Binding-site contacts:
Ligand atom CB contacts residue HIS31 of chain 1.B at 3.7 Å.
Ligand atom CE2 contacts residue PRO100 of chain 1.B at 3.6 Å (hydrophobic).
Ligand atom CE contacts residue SER57 of chain 1.A at 3.4 Å.
Ligand atom CH2 contacts residue PRO100 of chain 1.B at 3.5 Å (hydrophobic).
Ligand atom O contacts residue HIS31 of chain 1.B at 2.7 Å (h-bond).
Ligand atom O contacts residue GLY102 of chain 1.A at 2.9 Å (h-bond).
Ligand atom CA contacts residue THR97 of chain 1.B at 3.3 Å.
Ligand atom CE3 contacts residue SER96 of chain 1.B at 3.3 Å.
Ligand atom CD contacts residue ASN101 of chain 1.A at 3.4 Å.
Ligand atom CZ3 contacts residue PRO100 of chain 1.B at 3.7 Å (hydrophobic).
Ligand atom CG contacts residue HIS98 of chain 1.B at 3.6 Å.
Ligand atom CZ2 contacts residue ASN50 of chain 1.A at 2.8 Å.
Ligand atom O contacts residue HIS31 of chain 1.B at 3.5 Å (h-bond).
Ligand atom O contacts residue LEU99 of chain 1.A at 3.7 Å.
Ligand atom CH2 contacts residue ASN50 of chain 1.A at 3.0 Å.
Ligand atom CZ2 contacts residue TYR59 of chain 1.A at 3.7 Å (hydrophobic).
Ligand atom CZ2 contacts residue PRO100 of chain 1.B at 3.6 Å (hydrophobic).
Ligand atom N contacts residue SER96 of chain 1.B at 3.7 Å.
Ligand atom SD contacts residue TYR59 of chain 1.A at 3.6 Å.
Ligand atom SD contacts residue ASN50 of chain 1.A at 3.7 Å.
Ligand atom C contacts residue HIS31 of chain 1.B at 3.4 Å.
Ligand atom OE1 contacts residue ASN101 of chain 1.A at 2.7 Å (h-bond).
Ligand atom CG contacts residue TYR33 of chain 1.A at 3.5 Å (hydrophobic).
Ligand atom CB contacts residue THR97 of chain 1.B at 3.3 Å.
Ligand atom OE1 contacts residue THR100 of chain 1.A at 3.1 Å.
Ligand atom CD contacts residue TYR53 of chain 1.A at 3.6 Å (hydrophobic).
Ligand atom CB contacts residue VAL99 of chain 1.B at 3.7 Å (hydrophobic).
Ligand atom CE contacts residue THR58 of chain 1.A at 3.5 Å.
Ligand atom CG contacts residue TYR53 of chain 1.A at 3.1 Å (hydrophobic).
Ligand atom CG contacts residue TYR37 of chain 1.B at 3.3 Å (hydrophobic).
Ligand atom N contacts residue THR97 of chain 1.B at 3.7 Å.
Ligand atom CD contacts residue EDO1 of chain 1.D at 3.0 Å.
Ligand atom OE1 contacts residue LEU99 of chain 1.A at 3.7 Å.
Ligand atom NE2 contacts residue ASN101 of chain 1.A at 2.5 Å (h-bond).
Ligand atom O contacts residue TYR33 of chain 1.A at 3.4 Å (h-bond).
Ligand atom CB contacts residue TYR33 of chain 1.A at 3.4 Å (hydrophobic).
Ligand atom CB contacts residue HIS98 of chain 1.B at 3.2 Å.
Ligand atom CG contacts residue EDO1 of chain 1.D at 3.3 Å.
Ligand atom NE1 contacts residue TYR59 of chain 1.A at 3.5 Å.
Ligand atom CB contacts residue TYR37 of chain 1.B at 3.4 Å (hydrophobic).

Sequence of chain 1.B:
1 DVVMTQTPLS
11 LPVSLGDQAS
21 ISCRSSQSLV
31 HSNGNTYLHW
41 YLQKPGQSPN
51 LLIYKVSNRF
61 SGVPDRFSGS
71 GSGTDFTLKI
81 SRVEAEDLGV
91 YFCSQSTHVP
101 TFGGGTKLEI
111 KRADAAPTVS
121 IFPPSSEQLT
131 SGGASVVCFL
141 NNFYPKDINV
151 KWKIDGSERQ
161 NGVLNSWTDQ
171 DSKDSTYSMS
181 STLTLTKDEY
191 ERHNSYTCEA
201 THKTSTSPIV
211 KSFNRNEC

This small molecule binds to this protein.
Small molecule (SMILES): CSCC[C@H](NC(=O)[C@H](CC1=c2ccccc2=NC1)NC(=O)[C@@H]1CCCN1C(=O)[C@H](C)NC(=O)[C@H](CCC(N)=O)NC(=O)[C@@H]1CCCN1C(=O)[C@@H](N)CCC(=O)O)C(=O)N[C@H](C=O)CCC(=O)O

Sequence of chain 1.A:
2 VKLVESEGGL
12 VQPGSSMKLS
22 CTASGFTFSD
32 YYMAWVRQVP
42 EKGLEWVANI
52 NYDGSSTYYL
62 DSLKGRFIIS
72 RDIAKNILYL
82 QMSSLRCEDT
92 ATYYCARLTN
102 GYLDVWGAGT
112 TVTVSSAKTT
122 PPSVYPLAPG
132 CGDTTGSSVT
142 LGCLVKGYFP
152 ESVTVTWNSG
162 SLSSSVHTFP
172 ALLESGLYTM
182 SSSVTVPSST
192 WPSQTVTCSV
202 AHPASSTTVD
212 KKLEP